Binding-site contacts:
Ligand atom O2B contacts residue VAL61 of chain 1.F at 3.3 Å (h-bond).
Ligand atom O2B contacts residue LYS63 of chain 1.F at 2.5 Å (salt-bridge).
Ligand atom PB contacts residue LYS63 of chain 1.F at 3.6 Å.
Ligand atom O2B contacts residue ARG393 of chain 1.F at 3.7 Å.
Ligand atom C8 contacts residue GLY60 of chain 1.F at 3.0 Å.
Ligand atom N1 contacts residue ILE17 of chain 1.F at 3.7 Å.
Ligand atom N9 contacts residue ALA392 of chain 1.F at 3.6 Å.
Ligand atom O2B contacts residue THR59 of chain 1.F at 3.2 Å.
Ligand atom O1B contacts residue LYS63 of chain 1.F at 2.7 Å (salt-bridge).
Ligand atom O3A contacts residue GLY62 of chain 1.F at 3.2 Å (h-bond).
Ligand atom O1B contacts residue GLY62 of chain 1.F at 3.6 Å.
Ligand atom O3A contacts residue GLY60 of chain 1.F at 3.2 Å.
Ligand atom C2 contacts residue ILE343 of chain 1.F at 3.7 Å (hydrophobic).
Ligand atom N7 contacts residue VAL61 of chain 1.F at 3.0 Å.
Ligand atom O1A contacts residue THR64 of chain 1.F at 3.1 Å (h-bond).
Ligand atom N6 contacts residue ILE18 of chain 1.F at 3.2 Å (h-bond).
Ligand atom O2A contacts residue THR64 of chain 1.F at 3.6 Å (h-bond).
Ligand atom O1A contacts residue LYS63 of chain 1.F at 3.6 Å.
Ligand atom N6 contacts residue ILE17 of chain 1.F at 3.5 Å.
Ligand atom O2B contacts residue PRO58 of chain 1.F at 3.7 Å.
Ligand atom O3' contacts residue HIS396 of chain 1.F at 3.7 Å.
Ligand atom O2A contacts residue ARG393 of chain 1.F at 2.8 Å (salt-bridge).
Ligand atom C8 contacts residue GLY62 of chain 1.F at 3.4 Å.
Ligand atom N1 contacts residue ILE18 of chain 1.F at 3.0 Å (h-bond).
Ligand atom O3B contacts residue THR64 of chain 1.F at 3.6 Å (h-bond).
Ligand atom N7 contacts residue GLY60 of chain 1.F at 3.3 Å (h-bond).
Ligand atom N6 contacts residue VAL61 of chain 1.F at 3.4 Å (h-bond).
Ligand atom O1A contacts residue GLY62 of chain 1.F at 3.1 Å.
Ligand atom O2B contacts residue GLY60 of chain 1.F at 2.4 Å (h-bond).
Ligand atom O1B contacts residue THR64 of chain 1.F at 2.7 Å (h-bond).
Ligand atom PB contacts residue ARG393 of chain 1.F at 3.7 Å.
Ligand atom O1A contacts residue GLU65 of chain 1.F at 3.0 Å (salt-bridge).
Ligand atom O4' contacts residue ALA392 of chain 1.F at 3.6 Å.
Ligand atom N7 contacts residue GLY62 of chain 1.F at 2.9 Å (h-bond).
Ligand atom PB contacts residue GLY60 of chain 1.F at 3.4 Å.
Ligand atom O3B contacts residue ARG393 of chain 1.F at 2.9 Å (salt-bridge).
Ligand atom O3A contacts residue VAL61 of chain 1.F at 3.6 Å (h-bond).
Ligand atom C8 contacts residue ALA392 of chain 1.F at 3.5 Å (hydrophobic).
Ligand atom C5' contacts residue ARG393 of chain 1.F at 3.3 Å.
Ligand atom N3 contacts residue ILE343 of chain 1.F at 3.7 Å.

Sequence of chain 1.F:
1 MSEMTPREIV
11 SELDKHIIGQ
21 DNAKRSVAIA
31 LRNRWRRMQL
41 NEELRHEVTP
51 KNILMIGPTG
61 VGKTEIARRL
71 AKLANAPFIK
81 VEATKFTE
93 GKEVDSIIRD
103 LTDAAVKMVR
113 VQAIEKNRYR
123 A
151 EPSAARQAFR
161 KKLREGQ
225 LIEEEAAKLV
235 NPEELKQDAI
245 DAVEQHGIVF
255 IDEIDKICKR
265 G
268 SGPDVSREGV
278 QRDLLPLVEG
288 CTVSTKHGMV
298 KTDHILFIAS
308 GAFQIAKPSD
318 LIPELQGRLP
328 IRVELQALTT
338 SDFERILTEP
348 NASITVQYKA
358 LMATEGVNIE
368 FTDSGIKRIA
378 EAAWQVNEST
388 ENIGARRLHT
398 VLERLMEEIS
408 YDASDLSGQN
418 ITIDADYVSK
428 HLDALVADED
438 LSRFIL

A protein and the small-molecule ligand that binds it are described below.
Small molecule (SMILES): Nc1ncnc2c1ncn2[C@H]1C[C@H](O)[C@@H](CO[P](=O)(O)OP(=O)(O)O)O1